Binding-site contacts:
Ligand atom C6 contacts residue SER568 of chain 1.A at 4.2 Å.
Ligand atom C6 contacts residue TYR569 of chain 1.A at 3.3 Å (hydrophobic).
Ligand atom C2 contacts residue ASN566 of chain 1.A at 2.6 Å.
Ligand atom C5 contacts residue ASN566 of chain 1.A at 3.8 Å.
Ligand atom C8 contacts residue VAL565 of chain 1.A at 4.5 Å (hydrophobic).
Ligand atom C5 contacts residue SER568 of chain 1.A at 3.9 Å.
Ligand atom C1 contacts residue SER568 of chain 1.A at 4.0 Å.
Ligand atom O5 contacts residue ASN566 of chain 1.A at 2.4 Å (h-bond).
Ligand atom C3 contacts residue ASN566 of chain 1.A at 4.0 Å.
Ligand atom C4 contacts residue TYR569 of chain 1.A at 4.3 Å (hydrophobic).
Ligand atom O5 contacts residue SER568 of chain 1.A at 3.9 Å.
Ligand atom C5 contacts residue TYR569 of chain 1.A at 4.1 Å (hydrophobic).
Ligand atom N2 contacts residue ASN566 of chain 1.A at 3.0 Å (h-bond).
Ligand atom O6 contacts residue TYR569 of chain 1.A at 4.3 Å.
Ligand atom C1 contacts residue ASN566 of chain 1.A at 1.7 Å.
Ligand atom C1 contacts residue TYR569 of chain 1.A at 4.2 Å (hydrophobic).
Ligand atom O7 contacts residue ASN566 of chain 1.A at 3.8 Å.
Ligand atom C4 contacts residue ASN566 of chain 1.A at 4.3 Å.
Ligand atom O5 contacts residue TYR569 of chain 1.A at 3.2 Å.
Ligand atom C8 contacts residue ASN566 of chain 1.A at 3.2 Å.
Ligand atom C7 contacts residue ASN566 of chain 1.A at 3.1 Å.
Ligand atom O6 contacts residue SER568 of chain 1.A at 4.1 Å.

Sequence of chain 1.A:
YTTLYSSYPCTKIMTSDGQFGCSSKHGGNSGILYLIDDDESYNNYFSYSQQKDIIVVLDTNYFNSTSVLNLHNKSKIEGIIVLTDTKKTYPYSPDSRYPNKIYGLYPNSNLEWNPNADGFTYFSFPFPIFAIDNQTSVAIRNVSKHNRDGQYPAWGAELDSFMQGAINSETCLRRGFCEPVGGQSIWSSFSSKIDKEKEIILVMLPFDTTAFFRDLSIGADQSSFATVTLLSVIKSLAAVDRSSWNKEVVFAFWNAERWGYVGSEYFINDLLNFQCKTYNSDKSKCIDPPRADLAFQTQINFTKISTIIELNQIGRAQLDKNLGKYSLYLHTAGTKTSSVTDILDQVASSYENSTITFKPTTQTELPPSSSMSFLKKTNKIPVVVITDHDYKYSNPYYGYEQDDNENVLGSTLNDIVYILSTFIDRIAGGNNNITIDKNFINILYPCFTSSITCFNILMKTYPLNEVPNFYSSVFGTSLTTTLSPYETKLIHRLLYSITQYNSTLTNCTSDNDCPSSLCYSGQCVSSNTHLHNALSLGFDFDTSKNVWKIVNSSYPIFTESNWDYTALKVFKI

The protein below binds the small molecule below.
Small molecule (SMILES): CC(=O)N[C@@H]1[C@@H](O)[C@H](O)[C@@H](CO)O[C@H]1O